Sequence of chain 1.A:
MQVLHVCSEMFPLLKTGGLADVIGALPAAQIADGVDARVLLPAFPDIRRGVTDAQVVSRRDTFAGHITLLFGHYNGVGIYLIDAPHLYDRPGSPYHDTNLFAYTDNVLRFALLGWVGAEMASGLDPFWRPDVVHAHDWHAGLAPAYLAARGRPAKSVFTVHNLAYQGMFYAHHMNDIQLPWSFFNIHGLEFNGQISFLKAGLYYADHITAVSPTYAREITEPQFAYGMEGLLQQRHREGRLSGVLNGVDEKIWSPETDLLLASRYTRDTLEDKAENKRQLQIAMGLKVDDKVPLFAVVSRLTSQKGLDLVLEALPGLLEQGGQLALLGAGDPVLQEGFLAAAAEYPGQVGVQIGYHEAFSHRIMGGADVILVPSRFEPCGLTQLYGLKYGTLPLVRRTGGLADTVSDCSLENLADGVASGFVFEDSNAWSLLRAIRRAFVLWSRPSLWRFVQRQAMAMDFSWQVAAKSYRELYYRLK

Binding-site contacts:
Ligand atom O5 contacts residue LEU19 of chain 1.A at 3.0 Å (h-bond).
Ligand atom O5 contacts residue ADP1 of chain 1.B at 3.1 Å (h-bond).
Ligand atom C5 contacts residue ASP137 of chain 1.A at 3.5 Å.
Ligand atom O4 contacts residue HIS139 of chain 1.A at 3.4 Å (h-bond).
Ligand atom C9 contacts residue ASO1 of chain 1.D at 2.7 Å.
Ligand atom O1 contacts residue TRP138 of chain 1.A at 3.0 Å (h-bond).
Ligand atom C3 contacts residue TYR95 of chain 1.A at 3.6 Å (hydrophobic).
Ligand atom C1 contacts residue HIS139 of chain 1.A at 3.3 Å.
Ligand atom O3 contacts residue TYR165 of chain 1.A at 3.7 Å.
Ligand atom N2 contacts residue ASP137 of chain 1.A at 4.2 Å.
Ligand atom C9 contacts residue ASP137 of chain 1.A at 4.0 Å.
Ligand atom O4 contacts residue TRP138 of chain 1.A at 3.3 Å (h-bond).
Ligand atom C8 contacts residue ADP1 of chain 1.B at 4.2 Å.
Ligand atom O1 contacts residue TYR165 of chain 1.A at 3.5 Å.
Ligand atom O5 contacts residue ASO1 of chain 1.D at 3.2 Å (h-bond).
Ligand atom C5 contacts residue HIS139 of chain 1.A at 4.2 Å.
Ligand atom C8 contacts residue ASN162 of chain 1.A at 3.8 Å.
Ligand atom O5 contacts residue GLY17 of chain 1.A at 3.9 Å.
Ligand atom O2 contacts residue TYR95 of chain 1.A at 3.9 Å.
Ligand atom C6 contacts residue ARG300 of chain 1.A at 4.2 Å.
Ligand atom C9 contacts residue HIS161 of chain 1.A at 3.9 Å.
Ligand atom C4 contacts residue GLU9 of chain 1.A at 4.1 Å.
Ligand atom C8 contacts residue ASP137 of chain 1.A at 4.0 Å.
Ligand atom C1 contacts residue TRP138 of chain 1.A at 3.7 Å (hydrophobic).
Ligand atom C7 contacts residue TYR165 of chain 1.A at 4.1 Å (hydrophobic).
Ligand atom C9 contacts residue ADP1 of chain 1.B at 3.6 Å.
Ligand atom O4 contacts residue TYR165 of chain 1.A at 3.6 Å.
Ligand atom O2 contacts residue TRP138 of chain 1.A at 3.8 Å.
Ligand atom S1 contacts residue TYR165 of chain 1.A at 4.1 Å.
Ligand atom C2 contacts residue TRP138 of chain 1.A at 3.9 Å (hydrophobic).
Ligand atom S1 contacts residue TRP138 of chain 1.A at 3.9 Å.
Ligand atom C9 contacts residue LEU19 of chain 1.A at 4.1 Å (hydrophobic).
Ligand atom C4 contacts residue HIS139 of chain 1.A at 3.8 Å.
Ligand atom C2 contacts residue HIS139 of chain 1.A at 3.1 Å.
Ligand atom C8 contacts residue ASO1 of chain 1.D at 3.5 Å.
Ligand atom C2 contacts residue TYR95 of chain 1.A at 4.1 Å (hydrophobic).
Ligand atom C4 contacts residue THR16 of chain 1.A at 4.2 Å.
Ligand atom C4 contacts residue TYR95 of chain 1.A at 3.7 Å (hydrophobic).
Ligand atom C1 contacts residue TYR95 of chain 1.A at 3.5 Å (hydrophobic).
Ligand atom O5 contacts residue GLY18 of chain 1.A at 3.5 Å (h-bond).

A small-molecule ligand and the protein it binds are described below.
Small molecule (SMILES): O=S(=O)(O)C[C@H](O)CN1CCN(CCO)CC1